The small molecule below binds the protein below.
Small molecule (SMILES): O=P(O)(O)OC[C@H]1O[C@](O)(COP(=O)(O)O)[C@@H](O)[C@@H]1O

Binding-site contacts:
Ligand atom P2 contacts residue THR452 of chain 1.A at 3.4 Å.
Ligand atom O6 contacts residue THR452 of chain 1.A at 3.5 Å.
Ligand atom O1P contacts residue LYS453 of chain 1.A at 3.5 Å.
Ligand atom O2 contacts residue LEU451 of chain 1.A at 3.8 Å.
Ligand atom C3 contacts residue ARG536 of chain 1.A at 3.5 Å.
Ligand atom O4 contacts residue PHE541 of chain 1.A at 2.9 Å (h-bond).
Ligand atom O4 contacts residue GLY538 of chain 1.A at 2.6 Å (h-bond).
Ligand atom P1 contacts residue ARG509 of chain 1.A at 3.7 Å.
Ligand atom P2 contacts residue SER539 of chain 1.A at 3.2 Å.
Ligand atom O1P contacts residue ARG509 of chain 1.A at 2.9 Å (salt-bridge).
Ligand atom C6 contacts residue LEU451 of chain 1.A at 3.6 Å (hydrophobic).
Ligand atom O2P contacts residue LYS453 of chain 1.A at 3.3 Å.
Ligand atom C6 contacts residue THR542 of chain 1.A at 3.2 Å.
Ligand atom O5P contacts residue SER539 of chain 1.A at 3.5 Å.
Ligand atom O4P contacts residue LYS453 of chain 1.A at 3.5 Å (salt-bridge).
Ligand atom C4 contacts residue THR542 of chain 1.A at 3.7 Å.
Ligand atom O5P contacts residue GLY540 of chain 1.A at 2.8 Å (h-bond).
Ligand atom O4P contacts residue THR452 of chain 1.A at 3.7 Å.
Ligand atom O3 contacts residue GLY534 of chain 1.A at 3.0 Å.
Ligand atom O4P contacts residue SER454 of chain 1.A at 2.8 Å (h-bond).
Ligand atom C6 contacts residue SER457 of chain 1.A at 3.5 Å.
Ligand atom P2 contacts residue SER457 of chain 1.A at 3.5 Å.
Ligand atom C4 contacts residue GLY538 of chain 1.A at 3.1 Å.
Ligand atom O2 contacts residue GLY534 of chain 1.A at 3.3 Å (h-bond).
Ligand atom C3 contacts residue GLY538 of chain 1.A at 3.2 Å.
Ligand atom O6P contacts residue THR452 of chain 1.A at 2.4 Å (h-bond).
Ligand atom O6 contacts residue LYS453 of chain 1.A at 3.2 Å (salt-bridge).
Ligand atom O5 contacts residue LEU451 of chain 1.A at 3.6 Å.
Ligand atom O2P contacts residue GLY538 of chain 1.A at 3.1 Å (h-bond).
Ligand atom C5 contacts residue GLY538 of chain 1.A at 3.1 Å.
Ligand atom O3 contacts residue ARG536 of chain 1.A at 2.9 Å (salt-bridge).
Ligand atom O5P contacts residue SER457 of chain 1.A at 3.4 Å (h-bond).
Ligand atom O3P contacts residue TRP502 of chain 1.A at 2.7 Å (h-bond).
Ligand atom O1 contacts residue GLY538 of chain 1.A at 3.6 Å.
Ligand atom O6 contacts residue SER539 of chain 1.A at 3.7 Å.
Ligand atom O6P contacts residue SER457 of chain 1.A at 2.6 Å (h-bond).
Ligand atom O3P contacts residue ARG509 of chain 1.A at 3.0 Å (salt-bridge).
Ligand atom O4 contacts residue THR542 of chain 1.A at 3.5 Å (h-bond).
Ligand atom O4P contacts residue SER539 of chain 1.A at 2.2 Å (h-bond).
Ligand atom O6P contacts residue ARG456 of chain 1.A at 3.6 Å.

Sequence of chain 1.A:
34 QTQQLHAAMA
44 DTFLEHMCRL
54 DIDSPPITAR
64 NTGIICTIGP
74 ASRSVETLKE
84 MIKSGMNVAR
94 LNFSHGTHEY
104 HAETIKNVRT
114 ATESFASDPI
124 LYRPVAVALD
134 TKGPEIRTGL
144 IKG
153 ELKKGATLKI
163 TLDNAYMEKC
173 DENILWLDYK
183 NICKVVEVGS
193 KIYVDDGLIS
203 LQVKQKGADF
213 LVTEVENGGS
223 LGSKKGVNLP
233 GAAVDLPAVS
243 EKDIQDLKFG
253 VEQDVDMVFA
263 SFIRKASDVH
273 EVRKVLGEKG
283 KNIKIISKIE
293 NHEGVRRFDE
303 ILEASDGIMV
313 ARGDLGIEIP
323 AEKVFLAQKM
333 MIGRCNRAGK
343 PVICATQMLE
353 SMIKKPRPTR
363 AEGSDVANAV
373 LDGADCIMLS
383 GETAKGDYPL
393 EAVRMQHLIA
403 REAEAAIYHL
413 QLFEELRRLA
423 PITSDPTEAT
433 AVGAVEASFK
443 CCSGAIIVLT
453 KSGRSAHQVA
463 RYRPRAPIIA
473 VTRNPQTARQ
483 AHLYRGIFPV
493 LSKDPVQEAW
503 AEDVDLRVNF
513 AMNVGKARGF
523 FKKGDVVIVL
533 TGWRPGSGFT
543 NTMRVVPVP